Sequence of chain 1.D:
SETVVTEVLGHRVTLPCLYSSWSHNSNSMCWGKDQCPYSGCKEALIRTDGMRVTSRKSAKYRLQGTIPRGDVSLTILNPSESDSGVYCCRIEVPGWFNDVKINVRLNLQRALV

Binding-site contacts:
Ligand atom O2P contacts residue TRP96 of chain 1.D at 3.7 Å.
Ligand atom P contacts residue GLY95 of chain 1.D at 4.4 Å.
Ligand atom O2P contacts residue GLY95 of chain 1.D at 4.4 Å.
Ligand atom O1P contacts residue ARG90 of chain 1.D at 3.4 Å (salt-bridge).
Ligand atom O contacts residue LYS101 of chain 1.D at 3.7 Å.
Ligand atom O3P contacts residue PHE97 of chain 1.D at 3.5 Å (h-bond).
Ligand atom P contacts residue ASN98 of chain 1.D at 4.1 Å.
Ligand atom C contacts residue ARG90 of chain 1.D at 3.6 Å.
Ligand atom O1P contacts residue ASP99 of chain 1.D at 2.6 Å (salt-bridge).
Ligand atom CA contacts residue ARG90 of chain 1.D at 3.5 Å.
Ligand atom O2P contacts residue ASN98 of chain 1.D at 2.8 Å (h-bond).
Ligand atom P contacts residue ASP99 of chain 1.D at 3.7 Å.
Ligand atom O3P contacts residue SER39 of chain 1.D at 4.3 Å.
Ligand atom O2P contacts residue PHE97 of chain 1.D at 3.0 Å (h-bond).
Ligand atom O1P contacts residue SER39 of chain 1.D at 3.0 Å (h-bond).
Ligand atom O1P contacts residue CA1 of chain 1.M at 3.2 Å.
Ligand atom OG contacts residue PHE97 of chain 1.D at 3.4 Å (h-bond).
Ligand atom CB contacts residue PHE97 of chain 1.D at 4.3 Å (hydrophobic).
Ligand atom O2P contacts residue ASP99 of chain 1.D at 3.1 Å (salt-bridge).
Ligand atom O3P contacts residue ASN98 of chain 1.D at 4.2 Å.
Ligand atom O3P contacts residue GLY95 of chain 1.D at 3.2 Å (h-bond).
Ligand atom N contacts residue SER39 of chain 1.D at 4.4 Å.
Ligand atom P contacts residue CA1 of chain 1.M at 3.0 Å.
Ligand atom O2P contacts residue CA1 of chain 1.M at 2.7 Å.
Ligand atom O3P contacts residue TRP96 of chain 1.D at 2.9 Å.
Ligand atom OXT contacts residue LYS101 of chain 1.D at 4.0 Å.
Ligand atom OXT contacts residue ARG90 of chain 1.D at 4.3 Å.
Ligand atom P contacts residue PHE97 of chain 1.D at 3.5 Å.
Ligand atom P contacts residue SER39 of chain 1.D at 4.3 Å.
Ligand atom O3P contacts residue CA1 of chain 1.M at 2.9 Å.
Ligand atom P contacts residue ARG90 of chain 1.D at 4.3 Å.
Ligand atom C contacts residue LYS101 of chain 1.D at 4.2 Å.
Ligand atom P contacts residue TRP96 of chain 1.D at 4.1 Å.
Ligand atom CB contacts residue ARG90 of chain 1.D at 3.2 Å.
Ligand atom O contacts residue ARG90 of chain 1.D at 3.7 Å.
Ligand atom N contacts residue ARG90 of chain 1.D at 3.2 Å (salt-bridge).
Ligand atom OG contacts residue ARG90 of chain 1.D at 4.0 Å.

A small-molecule ligand and the protein it binds are described below.
Small molecule (SMILES): N[C@@H](COP(=O)(O)O)C(=O)O